Binding-site contacts:
Ligand atom O contacts residue GLU166 of chain 1.B at 3.5 Å (salt-bridge).
Ligand atom C17 contacts residue MET165 of chain 1.B at 3.7 Å (hydrophobic).
Ligand atom C10 contacts residue GLU166 of chain 1.B at 3.4 Å.
Ligand atom C9 contacts residue LEU141 of chain 1.B at 3.8 Å (hydrophobic).
Ligand atom N2 contacts residue GLU166 of chain 1.B at 3.7 Å.
Ligand atom C10 contacts residue ASN142 of chain 1.B at 3.8 Å.
Ligand atom C7 contacts residue HIS163 of chain 1.B at 3.3 Å.
Ligand atom C16 contacts residue HIS41 of chain 1.B at 3.8 Å.
Ligand atom C6 contacts residue GLU166 of chain 1.B at 4.0 Å.
Ligand atom C17 contacts residue HIS164 of chain 1.B at 4.0 Å.
Ligand atom O3 contacts residue MET165 of chain 1.B at 3.3 Å.
Ligand atom C8 contacts residue GLU166 of chain 1.B at 3.5 Å.
Ligand atom CL contacts residue MET165 of chain 1.B at 3.9 Å.
Ligand atom C10 contacts residue PHE140 of chain 1.B at 3.7 Å (hydrophobic).
Ligand atom N2 contacts residue HIS163 of chain 1.B at 2.8 Å (h-bond).
Ligand atom C8 contacts residue PHE140 of chain 1.B at 3.5 Å (hydrophobic).
Ligand atom CL contacts residue HIS164 of chain 1.B at 3.6 Å.
Ligand atom C contacts residue GLU166 of chain 1.B at 3.4 Å.
Ligand atom C18 contacts residue ARG188 of chain 1.B at 3.6 Å.
Ligand atom C7 contacts residue MET165 of chain 1.B at 3.8 Å (hydrophobic).
Ligand atom C9 contacts residue GLU166 of chain 1.B at 3.7 Å.
Ligand atom C7 contacts residue CYS145 of chain 1.B at 3.9 Å (hydrophobic).
Ligand atom C19 contacts residue ARG188 of chain 1.B at 3.9 Å.
Ligand atom C13 contacts residue ASN142 of chain 1.B at 4.0 Å.
Ligand atom N1 contacts residue CYS145 of chain 1.B at 3.9 Å.
Ligand atom C11 contacts residue ASN142 of chain 1.B at 3.9 Å.
Ligand atom N2 contacts residue PHE140 of chain 1.B at 3.9 Å.
Ligand atom C21 contacts residue GLN189 of chain 1.B at 3.3 Å.
Ligand atom C5 contacts residue MET165 of chain 1.B at 4.0 Å (hydrophobic).
Ligand atom C16 contacts residue HIS164 of chain 1.B at 3.3 Å.
Ligand atom O3 contacts residue GLU166 of chain 1.B at 3.1 Å (salt-bridge).
Ligand atom C10 contacts residue LEU141 of chain 1.B at 3.8 Å (hydrophobic).
Ligand atom C8 contacts residue LEU141 of chain 1.B at 3.8 Å (hydrophobic).
Ligand atom CL contacts residue ASP187 of chain 1.B at 3.5 Å.
Ligand atom N2 contacts residue SER144 of chain 1.B at 3.6 Å.
Ligand atom O1 contacts residue GLN189 of chain 1.B at 3.4 Å (h-bond).
Ligand atom C7 contacts residue GLU166 of chain 1.B at 3.6 Å.
Ligand atom C19 contacts residue GLN189 of chain 1.B at 3.9 Å.
Ligand atom CL contacts residue HIS41 of chain 1.B at 3.3 Å.
Ligand atom C16 contacts residue MET165 of chain 1.B at 3.6 Å (hydrophobic).

Sequence of chain 1.B:
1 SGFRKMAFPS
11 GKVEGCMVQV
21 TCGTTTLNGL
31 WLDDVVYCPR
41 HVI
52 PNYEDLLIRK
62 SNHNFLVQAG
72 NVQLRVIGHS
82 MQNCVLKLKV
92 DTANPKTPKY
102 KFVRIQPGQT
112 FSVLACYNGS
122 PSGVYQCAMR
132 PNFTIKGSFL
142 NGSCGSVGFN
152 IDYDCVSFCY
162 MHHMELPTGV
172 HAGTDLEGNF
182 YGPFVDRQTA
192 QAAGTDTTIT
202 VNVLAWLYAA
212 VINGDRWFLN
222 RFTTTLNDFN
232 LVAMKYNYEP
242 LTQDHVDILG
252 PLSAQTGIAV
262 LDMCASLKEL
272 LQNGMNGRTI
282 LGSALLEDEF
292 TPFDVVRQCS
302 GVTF

Sequence of chain 1.A:
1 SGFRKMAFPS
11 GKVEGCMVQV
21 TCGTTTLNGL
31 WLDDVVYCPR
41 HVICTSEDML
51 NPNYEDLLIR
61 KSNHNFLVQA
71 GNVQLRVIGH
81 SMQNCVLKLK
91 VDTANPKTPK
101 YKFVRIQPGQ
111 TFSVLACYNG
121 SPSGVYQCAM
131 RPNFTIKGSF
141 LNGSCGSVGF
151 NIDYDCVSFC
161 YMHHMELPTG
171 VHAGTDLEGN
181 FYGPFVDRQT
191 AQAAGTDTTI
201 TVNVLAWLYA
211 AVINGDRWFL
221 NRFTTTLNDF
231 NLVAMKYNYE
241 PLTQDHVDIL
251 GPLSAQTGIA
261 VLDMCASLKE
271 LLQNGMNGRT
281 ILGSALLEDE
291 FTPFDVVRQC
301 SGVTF

A small-molecule ligand and the protein it binds are described below.
Small molecule (SMILES): COC1(CS(=O)(=O)N2Cc3ccc(Cl)cc3[C@H](C(=O)Nc3cncc4ccccc34)C2)CC1